Sequence of chain 1.F:
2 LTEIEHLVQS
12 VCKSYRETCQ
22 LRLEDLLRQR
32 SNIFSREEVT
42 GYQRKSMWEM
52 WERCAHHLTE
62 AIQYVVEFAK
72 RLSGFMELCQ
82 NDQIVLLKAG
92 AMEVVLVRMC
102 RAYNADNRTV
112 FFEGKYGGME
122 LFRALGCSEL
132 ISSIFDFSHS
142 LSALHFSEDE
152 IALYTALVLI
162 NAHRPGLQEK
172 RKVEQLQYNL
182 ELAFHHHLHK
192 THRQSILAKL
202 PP

Sequence of chain 1.C:
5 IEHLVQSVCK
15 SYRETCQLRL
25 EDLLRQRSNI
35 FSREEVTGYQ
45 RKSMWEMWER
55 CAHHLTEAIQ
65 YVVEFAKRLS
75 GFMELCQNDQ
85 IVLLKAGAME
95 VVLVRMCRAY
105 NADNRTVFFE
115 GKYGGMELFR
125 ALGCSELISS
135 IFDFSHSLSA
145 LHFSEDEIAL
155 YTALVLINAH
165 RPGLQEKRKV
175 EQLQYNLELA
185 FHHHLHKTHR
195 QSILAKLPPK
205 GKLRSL

Binding-site contacts:
Ligand atom C10 contacts residue PHE123 of chain 1.F at 3.6 Å (hydrophobic).
Ligand atom C8 contacts residue PHE113 of chain 1.F at 3.6 Å (hydrophobic).
Ligand atom N5 contacts residue PHE113 of chain 1.F at 3.8 Å.
Ligand atom C contacts residue PHE123 of chain 1.F at 3.5 Å (hydrophobic).
Ligand atom C13 contacts residue ILE135 of chain 1.F at 3.1 Å (hydrophobic).
Ligand atom F1 contacts residue PHE112 of chain 1.F at 2.8 Å.
Ligand atom C2 contacts residue PHE113 of chain 1.F at 3.5 Å (hydrophobic).
Ligand atom C9 contacts residue PHE123 of chain 1.F at 3.5 Å (hydrophobic).
Ligand atom F contacts residue HIS58 of chain 1.F at 3.9 Å.
Ligand atom C24 contacts residue LEU22 of chain 1.F at 3.4 Å (hydrophobic).
Ligand atom C17 contacts residue LEU97 of chain 1.F at 3.7 Å (hydrophobic).
Ligand atom C30 contacts residue GLU114 of chain 1.F at 3.8 Å.
Ligand atom C7 contacts residue PHE113 of chain 1.F at 3.5 Å (hydrophobic).
Ligand atom C14 contacts residue LEU59 of chain 1.F at 3.5 Å (hydrophobic).
Ligand atom C4 contacts residue PHE112 of chain 1.F at 3.5 Å (hydrophobic).
Ligand atom C16 contacts residue LEU59 of chain 1.F at 3.9 Å (hydrophobic).
Ligand atom F contacts residue GLU114 of chain 1.F at 3.5 Å.
Ligand atom C15 contacts residue LEU59 of chain 1.F at 3.5 Å (hydrophobic).
Ligand atom C10 contacts residue CYS55 of chain 1.F at 3.8 Å (hydrophobic).
Ligand atom F1 contacts residue GLY115 of chain 1.F at 3.1 Å.
Ligand atom C12 contacts residue ILE135 of chain 1.F at 3.4 Å (hydrophobic).
Ligand atom CL contacts residue LEU59 of chain 1.F at 3.1 Å.
Ligand atom C19 contacts residue MET48 of chain 1.C at 3.6 Å (hydrophobic).
Ligand atom C30 contacts residue PHE112 of chain 1.F at 3.7 Å (hydrophobic).
Ligand atom C14 contacts residue ILE135 of chain 1.F at 3.6 Å (hydrophobic).
Ligand atom N contacts residue MET100 of chain 1.F at 3.6 Å.
Ligand atom O contacts residue PHE123 of chain 1.F at 3.0 Å.
Ligand atom C6 contacts residue PHE113 of chain 1.F at 3.8 Å (hydrophobic).
Ligand atom C3 contacts residue PHE112 of chain 1.F at 3.5 Å (hydrophobic).
Ligand atom C26 contacts residue GLN21 of chain 1.F at 3.8 Å.
Ligand atom C3 contacts residue PHE113 of chain 1.F at 3.8 Å (hydrophobic).
Ligand atom C19 contacts residue TRP49 of chain 1.C at 3.6 Å (hydrophobic).
Ligand atom F1 contacts residue GLU114 of chain 1.F at 3.1 Å.
Ligand atom N5 contacts residue GLU114 of chain 1.F at 3.1 Å (salt-bridge).
Ligand atom O1 contacts residue HIS58 of chain 1.F at 3.4 Å.
Ligand atom C1 contacts residue PHE123 of chain 1.F at 3.2 Å (hydrophobic).
Ligand atom C2 contacts residue MET100 of chain 1.F at 3.7 Å (hydrophobic).
Ligand atom N contacts residue PHE123 of chain 1.F at 3.5 Å.
Ligand atom C contacts residue PHE136 of chain 1.F at 3.5 Å (hydrophobic).
Ligand atom CL contacts residue CYS55 of chain 1.F at 3.6 Å.

A protein and the small-molecule ligand that binds it are described below.
Small molecule (SMILES): COc1nc2ccc([C@@](O)(c3ccc(C(F)(F)F)nc3)c3cncn3C)cc2c(Cl)c1Cc1ccc(-n2cccn2)cc1